The protein below binds the small molecule below.
Small molecule (SMILES): CC(=O)Nc1c(O)cc(C(=O)O)cc1[N+](=O)[O-]

Binding-site contacts:
Ligand atom ON1 contacts residue ARG216 of chain 4.A at 3.8 Å.
Ligand atom C2 contacts residue ASP73 of chain 4.A at 3.4 Å.
Ligand atom C6 contacts residue ASP73 of chain 4.A at 4.0 Å.
Ligand atom C6 contacts residue ARG216 of chain 4.A at 3.5 Å.
Ligand atom C3 contacts residue TYR333 of chain 4.A at 3.8 Å (hydrophobic).
Ligand atom C3 contacts residue GLU41 of chain 4.A at 3.5 Å.
Ligand atom O3 contacts residue ASP73 of chain 4.A at 3.2 Å (salt-bridge).
Ligand atom C4' contacts residue ARG74 of chain 4.A at 3.9 Å.
Ligand atom CM4 contacts residue ILE145 of chain 4.A at 3.5 Å (hydrophobic).
Ligand atom C1 contacts residue ASP73 of chain 4.A at 3.8 Å.
Ligand atom O3 contacts residue GLU41 of chain 4.A at 2.8 Å (salt-bridge).
Ligand atom C' contacts residue TYR333 of chain 4.A at 2.9 Å (hydrophobic).
Ligand atom O3 contacts residue ARG78 of chain 4.A at 4.0 Å.
Ligand atom C2 contacts residue ARG40 of chain 4.A at 3.6 Å.
Ligand atom O4' contacts residue ARG74 of chain 4.A at 2.9 Å (salt-bridge).
Ligand atom O1' contacts residue ARG216 of chain 4.A at 3.1 Å (salt-bridge).
Ligand atom C' contacts residue ARG216 of chain 4.A at 4.1 Å.
Ligand atom O2' contacts residue TYR333 of chain 4.A at 3.6 Å.
Ligand atom C5 contacts residue TYR333 of chain 4.A at 3.7 Å (hydrophobic).
Ligand atom C2 contacts residue GLU41 of chain 4.A at 3.5 Å.
Ligand atom N5 contacts residue GLU200 of chain 4.A at 4.1 Å.
Ligand atom C5 contacts residue GLU200 of chain 4.A at 3.9 Å.
Ligand atom O1' contacts residue ARG298 of chain 4.A at 3.2 Å (salt-bridge).
Ligand atom C4 contacts residue ASP73 of chain 4.A at 3.6 Å.
Ligand atom C6 contacts residue TYR333 of chain 4.A at 3.1 Å (hydrophobic).
Ligand atom CM4 contacts residue ARG147 of chain 4.A at 3.5 Å.
Ligand atom C1 contacts residue TYR333 of chain 4.A at 2.7 Å (hydrophobic).
Ligand atom O2' contacts residue ARG40 of chain 4.A at 2.7 Å (salt-bridge).
Ligand atom O4' contacts residue ASP73 of chain 4.A at 3.2 Å.
Ligand atom O2' contacts residue ARG298 of chain 4.A at 3.5 Å (salt-bridge).
Ligand atom C3 contacts residue ASP73 of chain 4.A at 3.3 Å.
Ligand atom C' contacts residue ARG40 of chain 4.A at 3.8 Å.
Ligand atom C' contacts residue ARG298 of chain 4.A at 4.0 Å.
Ligand atom ON1 contacts residue GLU199 of chain 4.A at 3.8 Å.
Ligand atom C2 contacts residue TYR333 of chain 4.A at 3.2 Å (hydrophobic).
Ligand atom O1' contacts residue TYR333 of chain 4.A at 3.0 Å (h-bond).
Ligand atom C5 contacts residue ASP73 of chain 4.A at 3.9 Å.
Ligand atom CM4 contacts residue ARG74 of chain 4.A at 4.1 Å.
Ligand atom C6 contacts residue GLU200 of chain 4.A at 4.0 Å.
Ligand atom ON1 contacts residue GLU200 of chain 4.A at 3.2 Å (salt-bridge).

Sequence of chain 4.A:
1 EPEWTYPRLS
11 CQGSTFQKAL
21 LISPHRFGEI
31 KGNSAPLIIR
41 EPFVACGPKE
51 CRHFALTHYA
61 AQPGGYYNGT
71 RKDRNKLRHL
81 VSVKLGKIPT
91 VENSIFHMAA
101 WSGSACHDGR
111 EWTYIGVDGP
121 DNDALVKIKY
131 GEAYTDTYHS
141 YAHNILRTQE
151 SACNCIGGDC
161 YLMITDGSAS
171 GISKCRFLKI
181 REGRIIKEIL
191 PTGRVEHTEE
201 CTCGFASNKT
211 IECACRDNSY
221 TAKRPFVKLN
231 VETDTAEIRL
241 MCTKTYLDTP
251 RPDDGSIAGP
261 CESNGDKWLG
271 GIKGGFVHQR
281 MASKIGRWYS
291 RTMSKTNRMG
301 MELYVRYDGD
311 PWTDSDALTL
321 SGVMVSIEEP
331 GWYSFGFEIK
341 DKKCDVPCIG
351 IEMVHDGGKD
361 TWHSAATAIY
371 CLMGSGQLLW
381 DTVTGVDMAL